Sequence of chain 4.B:
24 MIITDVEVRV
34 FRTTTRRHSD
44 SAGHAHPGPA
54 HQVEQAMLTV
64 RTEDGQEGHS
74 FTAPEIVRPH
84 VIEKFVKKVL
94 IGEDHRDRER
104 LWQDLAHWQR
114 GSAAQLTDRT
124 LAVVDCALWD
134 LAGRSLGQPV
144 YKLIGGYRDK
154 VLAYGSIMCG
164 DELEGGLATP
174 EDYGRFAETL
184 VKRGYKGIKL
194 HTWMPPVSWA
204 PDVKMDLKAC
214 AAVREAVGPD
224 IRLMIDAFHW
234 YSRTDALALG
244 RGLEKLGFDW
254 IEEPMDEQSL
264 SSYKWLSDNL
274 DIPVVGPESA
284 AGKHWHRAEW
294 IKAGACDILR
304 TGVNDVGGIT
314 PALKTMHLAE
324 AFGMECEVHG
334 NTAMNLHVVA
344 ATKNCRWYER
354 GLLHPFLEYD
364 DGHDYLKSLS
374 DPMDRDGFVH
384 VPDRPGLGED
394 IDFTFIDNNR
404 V

This small molecule binds to this protein.
Small molecule (SMILES): O=C(O)[C@H](O)[C@@H](O)[C@@H](O)C(=O)NO

Binding-site contacts:
Ligand atom ON contacts residue ARG303 of chain 4.A at 3.0 Å (salt-bridge).
Ligand atom O5B contacts residue XYH1 of chain 4.F at 0.1 Å (h-bond).
Ligand atom ON contacts residue LYS192 of chain 4.A at 2.6 Å (salt-bridge).
Ligand atom O5A contacts residue HIS47 of chain 4.A at 3.0 Å (h-bond).
Ligand atom O1 contacts residue MG1 of chain 4.D at 2.2 Å.
Ligand atom C1 contacts residue XYH1 of chain 4.F at 0.4 Å.
Ligand atom O3 contacts residue ARG113 of chain 4.B at 3.1 Å (salt-bridge).
Ligand atom N contacts residue ASP229 of chain 4.A at 3.2 Å (salt-bridge).
Ligand atom C2 contacts residue XYH1 of chain 4.F at 0.8 Å.
Ligand atom C5 contacts residue HIS47 of chain 4.A at 3.2 Å.
Ligand atom C3 contacts residue XYH1 of chain 4.F at 0.4 Å.
Ligand atom C1 contacts residue ASP229 of chain 4.A at 3.3 Å.
Ligand atom O4 contacts residue HIS232 of chain 4.A at 3.0 Å (h-bond).
Ligand atom C5 contacts residue XYH1 of chain 4.F at 0.2 Å.
Ligand atom C1 contacts residue HIS194 of chain 4.A at 3.1 Å.
Ligand atom O1 contacts residue ARG113 of chain 4.B at 3.4 Å (salt-bridge).
Ligand atom O3 contacts residue XYH1 of chain 4.F at 1.0 Å (h-bond).
Ligand atom ON contacts residue GLU352 of chain 4.A at 3.3 Å (salt-bridge).
Ligand atom ON contacts residue GLU255 of chain 4.A at 2.8 Å (salt-bridge).
Ligand atom O1 contacts residue ASP229 of chain 4.A at 3.0 Å (salt-bridge).
Ligand atom O2 contacts residue XYH1 of chain 4.F at 1.2 Å.
Ligand atom O4 contacts residue HIS194 of chain 4.A at 3.2 Å.
Ligand atom ON contacts residue XYH1 of chain 4.F at 0.5 Å (h-bond).
Ligand atom C1 contacts residue MG1 of chain 4.D at 2.8 Å.
Ligand atom O5A contacts residue XYH1 of chain 4.F at 0.5 Å (h-bond).
Ligand atom N contacts residue MG1 of chain 4.D at 2.8 Å.
Ligand atom O5B contacts residue HIS47 of chain 4.A at 2.8 Å (h-bond).
Ligand atom ON contacts residue MG1 of chain 4.D at 2.0 Å.
Ligand atom ON contacts residue ASP229 of chain 4.A at 2.8 Å (salt-bridge).
Ligand atom C4 contacts residue XYH1 of chain 4.F at 0.3 Å.
Ligand atom N contacts residue XYH1 of chain 4.F at 0.7 Å (h-bond).
Ligand atom N contacts residue GLU352 of chain 4.A at 3.0 Å (salt-bridge).
Ligand atom N contacts residue HIS194 of chain 4.A at 2.9 Å (h-bond).
Ligand atom ON contacts residue GLU281 of chain 4.A at 3.0 Å (salt-bridge).
Ligand atom O1 contacts residue XYH1 of chain 4.F at 0.3 Å (h-bond).
Ligand atom O2 contacts residue HIS332 of chain 4.A at 3.2 Å (h-bond).
Ligand atom O5A contacts residue ARG113 of chain 4.B at 3.0 Å (salt-bridge).
Ligand atom O5A contacts residue HIS232 of chain 4.A at 2.6 Å (h-bond).
Ligand atom O4 contacts residue XYH1 of chain 4.F at 0.3 Å (h-bond).
Ligand atom O1 contacts residue GLU281 of chain 4.A at 2.8 Å (salt-bridge).

Sequence of chain 4.A:
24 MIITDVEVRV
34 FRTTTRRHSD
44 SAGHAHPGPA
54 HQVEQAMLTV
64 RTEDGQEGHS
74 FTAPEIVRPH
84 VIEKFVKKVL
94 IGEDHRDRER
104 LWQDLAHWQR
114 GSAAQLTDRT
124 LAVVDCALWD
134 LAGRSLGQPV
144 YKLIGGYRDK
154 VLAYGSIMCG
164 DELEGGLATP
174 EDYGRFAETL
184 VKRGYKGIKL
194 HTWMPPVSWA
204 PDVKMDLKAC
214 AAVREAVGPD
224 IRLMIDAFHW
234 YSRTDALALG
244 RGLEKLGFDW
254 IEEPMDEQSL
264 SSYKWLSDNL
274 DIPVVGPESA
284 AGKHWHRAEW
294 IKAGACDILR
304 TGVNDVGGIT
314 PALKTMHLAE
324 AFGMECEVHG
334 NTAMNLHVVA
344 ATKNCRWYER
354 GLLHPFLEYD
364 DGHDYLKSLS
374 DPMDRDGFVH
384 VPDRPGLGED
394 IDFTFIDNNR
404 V